A protein and the small-molecule ligand that binds it are described below.
Small molecule (SMILES): OC[C@H]1O[C@@H](O)[C@H](O)[C@@H](O)[C@H]1O

Sequence of chain 1.XA:
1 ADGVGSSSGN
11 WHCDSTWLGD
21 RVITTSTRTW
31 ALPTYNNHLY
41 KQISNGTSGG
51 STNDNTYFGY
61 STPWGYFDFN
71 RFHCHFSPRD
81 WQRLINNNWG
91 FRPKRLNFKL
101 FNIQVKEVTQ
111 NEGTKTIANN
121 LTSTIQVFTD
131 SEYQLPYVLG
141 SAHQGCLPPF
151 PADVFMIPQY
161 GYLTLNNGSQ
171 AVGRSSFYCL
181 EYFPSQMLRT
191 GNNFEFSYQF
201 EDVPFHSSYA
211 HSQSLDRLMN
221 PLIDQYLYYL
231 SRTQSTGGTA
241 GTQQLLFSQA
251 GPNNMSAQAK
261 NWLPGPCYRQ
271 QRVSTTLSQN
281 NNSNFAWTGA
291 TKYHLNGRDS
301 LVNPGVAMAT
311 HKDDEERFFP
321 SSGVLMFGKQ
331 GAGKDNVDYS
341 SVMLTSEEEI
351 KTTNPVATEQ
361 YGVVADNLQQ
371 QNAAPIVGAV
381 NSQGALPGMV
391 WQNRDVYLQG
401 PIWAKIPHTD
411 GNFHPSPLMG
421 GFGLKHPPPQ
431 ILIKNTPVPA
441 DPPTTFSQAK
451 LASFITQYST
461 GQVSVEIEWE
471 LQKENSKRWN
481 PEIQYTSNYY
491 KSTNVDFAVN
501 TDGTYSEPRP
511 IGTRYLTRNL

Sequence of chain 1.YA:
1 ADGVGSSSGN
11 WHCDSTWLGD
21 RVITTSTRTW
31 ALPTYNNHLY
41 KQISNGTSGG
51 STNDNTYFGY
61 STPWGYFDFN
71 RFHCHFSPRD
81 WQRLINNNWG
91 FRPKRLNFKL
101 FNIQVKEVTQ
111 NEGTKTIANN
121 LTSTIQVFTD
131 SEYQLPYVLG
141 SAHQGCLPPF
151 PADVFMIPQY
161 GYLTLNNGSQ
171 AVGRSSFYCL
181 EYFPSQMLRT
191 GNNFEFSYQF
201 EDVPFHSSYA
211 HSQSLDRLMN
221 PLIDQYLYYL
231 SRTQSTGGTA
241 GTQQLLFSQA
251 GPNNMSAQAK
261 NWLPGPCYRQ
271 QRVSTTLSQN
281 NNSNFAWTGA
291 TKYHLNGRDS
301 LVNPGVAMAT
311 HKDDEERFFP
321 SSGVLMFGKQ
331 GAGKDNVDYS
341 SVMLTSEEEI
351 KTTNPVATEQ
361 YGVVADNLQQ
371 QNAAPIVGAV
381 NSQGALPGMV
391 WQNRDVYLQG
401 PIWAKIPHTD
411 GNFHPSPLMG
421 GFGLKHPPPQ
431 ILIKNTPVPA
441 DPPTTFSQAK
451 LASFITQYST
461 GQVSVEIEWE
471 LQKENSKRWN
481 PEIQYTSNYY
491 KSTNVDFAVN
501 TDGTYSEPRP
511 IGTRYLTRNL

Binding-site contacts:
Ligand atom C3 contacts residue ASN254 of chain 1.XA at 4.1 Å.
Ligand atom O2 contacts residue ASN55 of chain 1.YA at 3.5 Å (h-bond).
Ligand atom O3 contacts residue ASN254 of chain 1.XA at 3.8 Å.
Ligand atom C2 contacts residue TRP287 of chain 1.YA at 3.8 Å (hydrophobic).
Ligand atom C3 contacts residue TRP287 of chain 1.YA at 4.3 Å (hydrophobic).
Ligand atom C4 contacts residue TRP287 of chain 1.YA at 3.4 Å (hydrophobic).
Ligand atom O2 contacts residue ASN254 of chain 1.XA at 4.0 Å.
Ligand atom O2 contacts residue SER256 of chain 1.XA at 4.0 Å.
Ligand atom O4 contacts residue TRP287 of chain 1.YA at 2.1 Å.
Ligand atom C1 contacts residue TRP287 of chain 1.YA at 3.8 Å (hydrophobic).
Ligand atom C6 contacts residue TRP287 of chain 1.YA at 3.8 Å (hydrophobic).
Ligand atom O3 contacts residue TRP287 of chain 1.YA at 3.8 Å.
Ligand atom O1 contacts residue TRP287 of chain 1.YA at 3.0 Å (h-bond).
Ligand atom O2 contacts residue THR52 of chain 1.YA at 4.4 Å.
Ligand atom C5 contacts residue TRP287 of chain 1.YA at 3.9 Å (hydrophobic).
Ligand atom O3 contacts residue ALA257 of chain 1.XA at 4.5 Å.
Ligand atom O5 contacts residue TRP287 of chain 1.YA at 3.3 Å.